Binding-site contacts:
Ligand atom O7 contacts residue SER194 of chain 1.A at 4.1 Å.
Ligand atom C8 contacts residue ASN137 of chain 1.A at 3.9 Å.
Ligand atom C8 contacts residue SER160 of chain 1.A at 3.5 Å.
Ligand atom O5 contacts residue ASN162 of chain 1.A at 2.4 Å (h-bond).
Ligand atom C2 contacts residue ASN162 of chain 1.A at 2.5 Å.
Ligand atom C5 contacts residue ASN162 of chain 1.A at 3.7 Å.
Ligand atom C1 contacts residue ASN162 of chain 1.A at 1.5 Å.
Ligand atom C4 contacts residue ASN162 of chain 1.A at 4.2 Å.
Ligand atom N2 contacts residue ASN162 of chain 1.A at 3.0 Å (h-bond).
Ligand atom O7 contacts residue ASN162 of chain 1.A at 3.9 Å.
Ligand atom O7 contacts residue THR135 of chain 1.A at 4.3 Å.
Ligand atom C8 contacts residue NAG1 of chain 1.K at 4.1 Å.
Ligand atom C8 contacts residue THR135 of chain 1.A at 4.4 Å.
Ligand atom C7 contacts residue ASN162 of chain 1.A at 3.7 Å.
Ligand atom C8 contacts residue PHE161 of chain 1.A at 3.9 Å (hydrophobic).
Ligand atom O3 contacts residue NAG1 of chain 1.K at 3.9 Å.
Ligand atom C3 contacts residue ASN162 of chain 1.A at 3.8 Å.

Sequence of chain 1.A:
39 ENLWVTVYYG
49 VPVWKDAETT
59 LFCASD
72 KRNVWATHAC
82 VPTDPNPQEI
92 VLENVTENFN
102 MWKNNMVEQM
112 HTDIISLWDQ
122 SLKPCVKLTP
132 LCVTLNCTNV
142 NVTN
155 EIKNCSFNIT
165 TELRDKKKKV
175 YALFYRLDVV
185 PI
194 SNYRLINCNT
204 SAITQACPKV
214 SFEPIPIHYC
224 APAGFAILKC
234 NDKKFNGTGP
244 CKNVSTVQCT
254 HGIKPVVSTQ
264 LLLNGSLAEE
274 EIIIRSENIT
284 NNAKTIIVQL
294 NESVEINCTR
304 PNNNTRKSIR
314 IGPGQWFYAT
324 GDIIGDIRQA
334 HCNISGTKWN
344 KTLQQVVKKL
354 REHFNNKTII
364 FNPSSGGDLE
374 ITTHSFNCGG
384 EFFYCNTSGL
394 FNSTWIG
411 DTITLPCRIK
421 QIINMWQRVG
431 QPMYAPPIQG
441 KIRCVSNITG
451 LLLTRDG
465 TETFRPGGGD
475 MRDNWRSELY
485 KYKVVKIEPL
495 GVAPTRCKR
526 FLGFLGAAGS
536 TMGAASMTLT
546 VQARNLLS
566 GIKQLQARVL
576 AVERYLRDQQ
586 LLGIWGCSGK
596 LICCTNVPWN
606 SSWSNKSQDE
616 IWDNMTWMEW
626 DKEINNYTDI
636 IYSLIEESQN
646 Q

The protein below binds the small molecule below.
Small molecule (SMILES): CC(=O)N[C@@H]1[C@@H](O)[C@H](O)[C@@H](CO)O[C@H]1O